A small-molecule ligand and the protein it binds are described below.
Small molecule (SMILES): N[C@@H](CCC(=O)O)C(=O)O

Binding-site contacts:
Ligand atom N contacts residue ASP174 of chain 1.B at 2.6 Å (salt-bridge).
Ligand atom OE1 contacts residue LYS22 of chain 1.B at 2.9 Å (salt-bridge).
Ligand atom OE1 contacts residue SER67 of chain 1.B at 3.2 Å (h-bond).
Ligand atom CG contacts residue THR85 of chain 1.B at 3.5 Å.
Ligand atom CD contacts residue SER67 of chain 1.B at 3.3 Å.
Ligand atom CD contacts residue TYR156 of chain 1.B at 3.7 Å (hydrophobic).
Ligand atom OE1 contacts residue TYR156 of chain 1.B at 3.8 Å.
Ligand atom O contacts residue THR85 of chain 1.B at 3.3 Å (h-bond).
Ligand atom OXT contacts residue ARG70 of chain 1.B at 3.6 Å (salt-bridge).
Ligand atom CD contacts residue ARG70 of chain 1.B at 3.5 Å.
Ligand atom OE1 contacts residue THR85 of chain 1.B at 2.8 Å (h-bond).
Ligand atom O contacts residue THR87 of chain 1.B at 2.9 Å (h-bond).
Ligand atom CB contacts residue ASP174 of chain 1.B at 3.5 Å.
Ligand atom CA contacts residue THR87 of chain 1.B at 3.4 Å.
Ligand atom CB contacts residue SER135 of chain 1.B at 3.7 Å.
Ligand atom CA contacts residue ASP174 of chain 1.B at 3.4 Å.
Ligand atom CA contacts residue THR85 of chain 1.B at 3.7 Å.
Ligand atom OE1 contacts residue ARG70 of chain 1.B at 2.8 Å (salt-bridge).
Ligand atom N contacts residue TYR200 of chain 1.B at 3.6 Å.
Ligand atom OE2 contacts residue SER67 of chain 1.B at 2.7 Å (h-bond).
Ligand atom N contacts residue THR85 of chain 1.B at 2.8 Å (h-bond).
Ligand atom C contacts residue ARG70 of chain 1.B at 3.7 Å.
Ligand atom OXT contacts residue THR136 of chain 1.B at 2.5 Å (h-bond).
Ligand atom O contacts residue ARG70 of chain 1.B at 3.2 Å (salt-bridge).
Ligand atom N contacts residue THR87 of chain 1.B at 2.8 Å (h-bond).
Ligand atom CD contacts residue LYS22 of chain 1.B at 3.8 Å.
Ligand atom OE2 contacts residue SER135 of chain 1.B at 3.3 Å.
Ligand atom O contacts residue MSE86 of chain 1.B at 3.5 Å.
Ligand atom CD contacts residue THR85 of chain 1.B at 3.5 Å.
Ligand atom OXT contacts residue ARG92 of chain 1.B at 2.8 Å (salt-bridge).
Ligand atom OXT contacts residue SER135 of chain 1.B at 3.2 Å.
Ligand atom O contacts residue ARG92 of chain 1.B at 2.8 Å (salt-bridge).
Ligand atom CG contacts residue TYR156 of chain 1.B at 3.6 Å (hydrophobic).
Ligand atom CA contacts residue THR136 of chain 1.B at 3.5 Å.
Ligand atom C contacts residue ARG92 of chain 1.B at 3.5 Å.
Ligand atom CG contacts residue ASP174 of chain 1.B at 3.7 Å.
Ligand atom C contacts residue THR87 of chain 1.B at 3.7 Å.
Ligand atom OE1 contacts residue ALA84 of chain 1.B at 3.7 Å.
Ligand atom C contacts residue THR136 of chain 1.B at 3.6 Å.
Ligand atom OE2 contacts residue ARG70 of chain 1.B at 3.1 Å (salt-bridge).

Sequence of chain 1.B:
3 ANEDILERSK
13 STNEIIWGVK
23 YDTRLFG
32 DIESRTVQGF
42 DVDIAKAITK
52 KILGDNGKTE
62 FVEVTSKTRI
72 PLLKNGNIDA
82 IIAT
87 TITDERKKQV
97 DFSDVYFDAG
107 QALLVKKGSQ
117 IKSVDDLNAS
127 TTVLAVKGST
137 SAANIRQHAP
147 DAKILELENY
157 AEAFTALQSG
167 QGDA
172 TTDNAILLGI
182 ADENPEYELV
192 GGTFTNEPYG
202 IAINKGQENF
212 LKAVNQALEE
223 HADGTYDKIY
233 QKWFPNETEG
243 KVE